Binding-site contacts:
Ligand atom CAL contacts residue SER120 of chain 1.D at 4.2 Å.
Ligand atom CAD contacts residue GLU117 of chain 1.D at 3.9 Å.
Ligand atom OAB contacts residue MET118 of chain 1.D at 4.2 Å.
Ligand atom NAH contacts residue SER120 of chain 1.D at 3.6 Å.
Ligand atom OAB contacts residue SER120 of chain 1.D at 3.4 Å (h-bond).
Ligand atom OAB contacts residue TYR121 of chain 1.D at 4.1 Å.
Ligand atom CAE contacts residue ALA64 of chain 1.D at 3.5 Å (hydrophobic).
Ligand atom CAM contacts residue LEU172 of chain 1.D at 3.8 Å (hydrophobic).
Ligand atom CAL contacts residue LEU119 of chain 1.D at 3.4 Å (hydrophobic).
Ligand atom CAD contacts residue VAL100 of chain 1.D at 3.9 Å (hydrophobic).
Ligand atom CAM contacts residue LEU119 of chain 1.D at 4.2 Å (hydrophobic).
Ligand atom CAF contacts residue ALA64 of chain 1.D at 4.3 Å (hydrophobic).
Ligand atom CAJ contacts residue ILE43 of chain 1.D at 4.0 Å (hydrophobic).
Ligand atom NAH contacts residue LEU119 of chain 1.D at 2.6 Å (h-bond).
Ligand atom CAJ contacts residue LEU119 of chain 1.D at 3.2 Å (hydrophobic).
Ligand atom CAM contacts residue ALA64 of chain 1.D at 3.6 Å (hydrophobic).
Ligand atom CLAC contacts residue PHE116 of chain 1.D at 3.7 Å.
Ligand atom CAF contacts residue VAL51 of chain 1.D at 4.0 Å (hydrophobic).
Ligand atom CAL contacts residue LEU172 of chain 1.D at 3.8 Å (hydrophobic).
Ligand atom NAH contacts residue MET118 of chain 1.D at 3.7 Å.
Ligand atom NAH contacts residue ILE43 of chain 1.D at 3.7 Å.
Ligand atom CAL contacts residue ILE43 of chain 1.D at 3.7 Å (hydrophobic).
Ligand atom CAN contacts residue VAL51 of chain 1.D at 4.3 Å (hydrophobic).
Ligand atom NAG contacts residue MET118 of chain 1.D at 4.1 Å.
Ligand atom CAJ contacts residue MET118 of chain 1.D at 4.3 Å (hydrophobic).
Ligand atom CAK contacts residue ALA64 of chain 1.D at 4.3 Å (hydrophobic).
Ligand atom CAE contacts residue LEU119 of chain 1.D at 3.9 Å (hydrophobic).
Ligand atom NAG contacts residue ALA64 of chain 1.D at 4.0 Å.
Ligand atom CAN contacts residue LEU172 of chain 1.D at 3.9 Å (hydrophobic).
Ligand atom CAN contacts residue ALA64 of chain 1.D at 3.9 Å (hydrophobic).
Ligand atom CAD contacts residue PHE116 of chain 1.D at 3.8 Å (hydrophobic).
Ligand atom OAB contacts residue LEU119 of chain 1.D at 3.2 Å (h-bond).
Ligand atom CAJ contacts residue SER120 of chain 1.D at 3.4 Å.
Ligand atom CAA contacts residue SER120 of chain 1.D at 3.9 Å.
Ligand atom NAG contacts residue LEU172 of chain 1.D at 3.7 Å.
Ligand atom SAI contacts residue ILE43 of chain 1.D at 3.7 Å.
Ligand atom CAD contacts residue ALA64 of chain 1.D at 3.9 Å (hydrophobic).
Ligand atom CAE contacts residue GLU117 of chain 1.D at 3.3 Å.
Ligand atom NAG contacts residue LEU119 of chain 1.D at 3.3 Å (h-bond).
Ligand atom SAI contacts residue LEU172 of chain 1.D at 3.9 Å.

Sequence of chain 1.D:
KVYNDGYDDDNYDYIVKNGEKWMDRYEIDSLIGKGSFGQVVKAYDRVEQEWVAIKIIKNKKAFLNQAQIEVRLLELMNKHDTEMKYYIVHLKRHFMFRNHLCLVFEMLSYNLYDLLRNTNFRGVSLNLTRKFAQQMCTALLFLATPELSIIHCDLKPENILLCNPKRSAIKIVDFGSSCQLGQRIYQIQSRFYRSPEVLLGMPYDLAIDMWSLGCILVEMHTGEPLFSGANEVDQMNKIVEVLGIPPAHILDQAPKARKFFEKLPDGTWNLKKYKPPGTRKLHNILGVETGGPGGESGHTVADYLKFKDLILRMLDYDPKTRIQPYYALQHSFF

A protein and the small-molecule ligand that binds it are described below.
Small molecule (SMILES): CC(=O)Nc1nc2ccc(Cl)cc2s1